Binding-site contacts:
Ligand atom C5 contacts residue ASN125 of chain 1.L at 3.6 Å.
Ligand atom O5 contacts residue ASN125 of chain 1.L at 2.4 Å (h-bond).
Ligand atom O6 contacts residue HIS124 of chain 1.L at 3.7 Å.
Ligand atom N2 contacts residue ASN125 of chain 1.L at 2.9 Å (h-bond).
Ligand atom O5 contacts residue HIS123 of chain 1.L at 3.7 Å.
Ligand atom C2 contacts residue ASN125 of chain 1.L at 2.5 Å.
Ligand atom C3 contacts residue ASN125 of chain 1.L at 3.7 Å.
Ligand atom C7 contacts residue ASN125 of chain 1.L at 4.1 Å.
Ligand atom O5 contacts residue HIS124 of chain 1.L at 4.2 Å.
Ligand atom O6 contacts residue HIS123 of chain 1.L at 4.0 Å.
Ligand atom C1 contacts residue ASN125 of chain 1.L at 1.4 Å.
Ligand atom C4 contacts residue ASN125 of chain 1.L at 4.2 Å.

Sequence of chain 1.L:
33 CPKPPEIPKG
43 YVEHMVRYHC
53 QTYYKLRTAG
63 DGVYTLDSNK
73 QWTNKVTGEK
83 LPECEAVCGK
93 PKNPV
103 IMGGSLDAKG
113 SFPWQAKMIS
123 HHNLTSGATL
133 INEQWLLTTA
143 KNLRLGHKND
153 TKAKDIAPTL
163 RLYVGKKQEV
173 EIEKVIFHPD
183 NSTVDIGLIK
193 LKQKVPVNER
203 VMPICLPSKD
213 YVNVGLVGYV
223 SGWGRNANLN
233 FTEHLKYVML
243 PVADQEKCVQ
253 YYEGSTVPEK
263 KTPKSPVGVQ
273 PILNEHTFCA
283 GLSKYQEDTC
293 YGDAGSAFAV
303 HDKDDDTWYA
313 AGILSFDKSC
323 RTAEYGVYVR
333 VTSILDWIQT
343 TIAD

A protein and the small-molecule ligand that binds it are described below.
Small molecule (SMILES): CC(=O)N[C@@H]1[C@@H](O)[C@H](O)[C@@H](CO)O[C@H]1O